A small-molecule ligand and the protein it binds are described below.
Small molecule (SMILES): CN1C[C@H](NC(=O)Cc2ccc3c(c2)NC(=O)CO3)C[C@H]1CO

Sequence of chain 1.B:
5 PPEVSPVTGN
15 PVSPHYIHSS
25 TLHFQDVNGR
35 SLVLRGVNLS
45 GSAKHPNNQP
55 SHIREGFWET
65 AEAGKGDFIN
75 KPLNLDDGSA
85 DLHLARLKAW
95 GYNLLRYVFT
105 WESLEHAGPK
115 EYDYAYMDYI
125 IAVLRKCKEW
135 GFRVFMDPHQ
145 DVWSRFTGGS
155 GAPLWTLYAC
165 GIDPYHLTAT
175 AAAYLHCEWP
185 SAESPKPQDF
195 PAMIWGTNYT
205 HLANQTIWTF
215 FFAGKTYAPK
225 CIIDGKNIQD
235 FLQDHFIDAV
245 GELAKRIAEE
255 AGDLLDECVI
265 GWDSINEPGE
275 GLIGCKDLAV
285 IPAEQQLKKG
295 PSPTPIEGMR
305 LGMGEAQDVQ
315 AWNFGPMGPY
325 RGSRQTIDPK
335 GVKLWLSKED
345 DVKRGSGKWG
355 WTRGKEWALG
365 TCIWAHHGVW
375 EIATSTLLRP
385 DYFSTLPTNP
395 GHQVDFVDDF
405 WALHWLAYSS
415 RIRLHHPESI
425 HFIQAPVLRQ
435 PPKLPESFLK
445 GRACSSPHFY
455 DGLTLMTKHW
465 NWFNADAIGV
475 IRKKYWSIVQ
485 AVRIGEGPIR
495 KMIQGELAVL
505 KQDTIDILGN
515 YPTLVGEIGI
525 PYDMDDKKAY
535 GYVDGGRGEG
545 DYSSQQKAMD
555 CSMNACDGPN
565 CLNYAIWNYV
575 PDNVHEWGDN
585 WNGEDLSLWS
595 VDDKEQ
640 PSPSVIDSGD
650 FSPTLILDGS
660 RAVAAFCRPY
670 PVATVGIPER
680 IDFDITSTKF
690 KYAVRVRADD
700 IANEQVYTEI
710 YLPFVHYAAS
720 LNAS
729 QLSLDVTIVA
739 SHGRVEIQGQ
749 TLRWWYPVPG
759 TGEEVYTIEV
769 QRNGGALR

Binding-site contacts:
Ligand atom C10 contacts residue VAL431 of chain 1.B at 3.6 Å (hydrophobic).
Ligand atom C09 contacts residue VAL431 of chain 1.B at 3.5 Å (hydrophobic).
Ligand atom C22 contacts residue TRP571 of chain 1.B at 3.0 Å (hydrophobic).
Ligand atom C20 contacts residue TRP199 of chain 1.B at 3.9 Å (hydrophobic).
Ligand atom O23 contacts residue GLU588 of chain 1.B at 2.8 Å (salt-bridge).
Ligand atom O19 contacts residue LEU432 of chain 1.B at 3.8 Å.
Ligand atom C18 contacts residue LEU432 of chain 1.B at 3.7 Å (hydrophobic).
Ligand atom O23 contacts residue TRP571 of chain 1.B at 3.8 Å.
Ligand atom N05 contacts residue TYR454 of chain 1.B at 3.8 Å.
Ligand atom O19 contacts residue PHE453 of chain 1.B at 3.6 Å.
Ligand atom N02 contacts residue GLU588 of chain 1.B at 2.7 Å (salt-bridge).
Ligand atom C01 contacts residue GLU588 of chain 1.B at 3.4 Å.
Ligand atom O23 contacts residue TRP585 of chain 1.B at 3.4 Å.
Ligand atom C22 contacts residue GLU588 of chain 1.B at 2.9 Å.
Ligand atom C11 contacts residue TYR454 of chain 1.B at 3.7 Å (hydrophobic).
Ligand atom C11 contacts residue HIS452 of chain 1.B at 3.4 Å.
Ligand atom C10 contacts residue TYR454 of chain 1.B at 3.6 Å (hydrophobic).
Ligand atom C09 contacts residue TYR454 of chain 1.B at 3.8 Å (hydrophobic).
Ligand atom C20 contacts residue GLU588 of chain 1.B at 3.8 Å.
Ligand atom C03 contacts residue LEU459 of chain 1.B at 3.8 Å (hydrophobic).
Ligand atom C03 contacts residue TYR454 of chain 1.B at 3.7 Å (hydrophobic).
Ligand atom N05 contacts residue GLU271 of chain 1.B at 3.2 Å (salt-bridge).
Ligand atom O19 contacts residue TYR454 of chain 1.B at 3.1 Å (h-bond).
Ligand atom C11 contacts residue PHE453 of chain 1.B at 3.8 Å (hydrophobic).
Ligand atom C06 contacts residue GLU271 of chain 1.B at 3.6 Å.
Ligand atom O17 contacts residue ALA471 of chain 1.B at 3.4 Å.
Ligand atom C16 contacts residue TYR454 of chain 1.B at 3.3 Å (hydrophobic).
Ligand atom O17 contacts residue GLY456 of chain 1.B at 3.8 Å.
Ligand atom C18 contacts residue PHE453 of chain 1.B at 3.9 Å (hydrophobic).
Ligand atom C12 contacts residue TYR454 of chain 1.B at 3.4 Å (hydrophobic).
Ligand atom C01 contacts residue TYR454 of chain 1.B at 3.5 Å (hydrophobic).
Ligand atom C21 contacts residue GLU588 of chain 1.B at 3.6 Å.
Ligand atom C08 contacts residue GLU271 of chain 1.B at 3.5 Å.
Ligand atom C21 contacts residue TYR454 of chain 1.B at 3.4 Å (hydrophobic).
Ligand atom C03 contacts residue GLU588 of chain 1.B at 3.5 Å.
Ligand atom C18 contacts residue TYR454 of chain 1.B at 3.2 Å (hydrophobic).
Ligand atom C04 contacts residue TRP199 of chain 1.B at 3.6 Å (hydrophobic).
Ligand atom O23 contacts residue LYS48 of chain 1.B at 2.8 Å (salt-bridge).
Ligand atom O17 contacts residue TYR454 of chain 1.B at 3.6 Å.
Ligand atom C01 contacts residue LEU590 of chain 1.B at 3.2 Å (hydrophobic).